Sequence of chain 1.A:
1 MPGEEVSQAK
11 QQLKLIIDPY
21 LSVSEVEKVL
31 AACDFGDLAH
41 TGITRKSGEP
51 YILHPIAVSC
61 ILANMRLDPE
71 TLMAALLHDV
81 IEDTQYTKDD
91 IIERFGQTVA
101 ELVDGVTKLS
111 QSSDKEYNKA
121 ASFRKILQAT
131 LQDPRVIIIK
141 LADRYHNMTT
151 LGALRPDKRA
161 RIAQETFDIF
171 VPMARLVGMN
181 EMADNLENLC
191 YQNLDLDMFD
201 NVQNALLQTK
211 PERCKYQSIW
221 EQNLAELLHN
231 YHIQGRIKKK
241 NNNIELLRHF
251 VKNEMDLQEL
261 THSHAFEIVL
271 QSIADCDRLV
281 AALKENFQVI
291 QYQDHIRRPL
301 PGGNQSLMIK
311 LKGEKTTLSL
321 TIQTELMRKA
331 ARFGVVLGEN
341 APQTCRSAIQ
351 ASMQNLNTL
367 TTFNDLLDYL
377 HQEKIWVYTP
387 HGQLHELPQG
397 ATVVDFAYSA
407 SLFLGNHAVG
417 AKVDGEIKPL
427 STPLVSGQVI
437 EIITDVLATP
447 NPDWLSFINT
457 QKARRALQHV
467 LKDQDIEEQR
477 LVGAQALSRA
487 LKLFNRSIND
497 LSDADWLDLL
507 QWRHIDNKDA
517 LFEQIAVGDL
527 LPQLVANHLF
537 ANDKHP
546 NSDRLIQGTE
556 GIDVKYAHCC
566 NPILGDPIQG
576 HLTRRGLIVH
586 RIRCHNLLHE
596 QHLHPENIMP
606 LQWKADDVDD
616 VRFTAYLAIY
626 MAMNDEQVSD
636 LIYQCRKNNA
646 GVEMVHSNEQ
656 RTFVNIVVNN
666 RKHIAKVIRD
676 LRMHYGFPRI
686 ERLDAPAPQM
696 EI

This small molecule binds to this protein.
Small molecule (SMILES): Nc1nc2c(ncn2[C@@H]2O[C@H](CO[P](=O)(O)OP(=O)(O)O)[C@@H](O[P](=O)(O)OP(=O)(O)O)[C@H]2O)c(=O)[nH]1

Binding-site contacts:
Ligand atom N2 contacts residue ASN147 of chain 1.A at 3.0 Å (h-bond).
Ligand atom O6 contacts residue ALA153 of chain 1.A at 3.4 Å.
Ligand atom N3 contacts residue ARG45 of chain 1.A at 4.0 Å.
Ligand atom O6 contacts residue ARG45 of chain 1.A at 4.0 Å.
Ligand atom O1C contacts residue ASN147 of chain 1.A at 3.4 Å (h-bond).
Ligand atom O3C contacts residue ASN147 of chain 1.A at 3.7 Å.
Ligand atom O1C contacts residue ASP143 of chain 1.A at 3.9 Å.
Ligand atom N2 contacts residue THR150 of chain 1.A at 3.2 Å (h-bond).
Ligand atom C2 contacts residue ARG45 of chain 1.A at 3.8 Å.
Ligand atom N7 contacts residue ARG45 of chain 1.A at 3.7 Å.
Ligand atom C2 contacts residue THR150 of chain 1.A at 3.5 Å.
Ligand atom O6 contacts residue SER47 of chain 1.A at 3.5 Å (h-bond).
Ligand atom O1C contacts residue MN1 of chain 1.E at 2.4 Å.
Ligand atom O2A contacts residue GLN111 of chain 1.A at 3.9 Å.
Ligand atom O3A contacts residue LYS158 of chain 1.A at 3.6 Å.
Ligand atom O2D contacts residue ARG144 of chain 1.A at 4.0 Å.
Ligand atom N2 contacts residue LEU151 of chain 1.A at 4.0 Å.
Ligand atom C2' contacts residue ASN147 of chain 1.A at 4.0 Å.
Ligand atom N9 contacts residue ARG45 of chain 1.A at 4.0 Å.
Ligand atom O2' contacts residue MN1 of chain 1.E at 3.9 Å.
Ligand atom O2' contacts residue TYR51 of chain 1.A at 3.0 Å (h-bond).
Ligand atom O6 contacts residue LYS46 of chain 1.A at 3.5 Å (salt-bridge).
Ligand atom N1 contacts residue ARG45 of chain 1.A at 3.5 Å (salt-bridge).
Ligand atom C4 contacts residue ARG45 of chain 1.A at 3.8 Å.
Ligand atom O3B contacts residue LYS158 of chain 1.A at 3.1 Å (salt-bridge).
Ligand atom N1 contacts residue THR150 of chain 1.A at 2.9 Å (h-bond).
Ligand atom O1B contacts residue SER113 of chain 1.A at 2.9 Å (h-bond).
Ligand atom O1A contacts residue SER113 of chain 1.A at 3.8 Å.
Ligand atom O2D contacts residue LYS140 of chain 1.A at 3.2 Å (salt-bridge).
Ligand atom O2A contacts residue SER113 of chain 1.A at 3.6 Å.
Ligand atom C5 contacts residue LYS46 of chain 1.A at 3.8 Å.
Ligand atom C6 contacts residue THR150 of chain 1.A at 3.9 Å.
Ligand atom O2' contacts residue ARG45 of chain 1.A at 3.7 Å.
Ligand atom O2D contacts residue SER110 of chain 1.A at 3.9 Å.
Ligand atom N7 contacts residue LYS46 of chain 1.A at 3.1 Å (salt-bridge).
Ligand atom PC contacts residue MN1 of chain 1.E at 3.8 Å.
Ligand atom C5 contacts residue ARG45 of chain 1.A at 3.7 Å.
Ligand atom O1D contacts residue GLN111 of chain 1.A at 4.0 Å.
Ligand atom C6 contacts residue ARG45 of chain 1.A at 3.7 Å.
Ligand atom N3 contacts residue ASN147 of chain 1.A at 3.8 Å.